Binding-site contacts:
Ligand atom C1 contacts residue ASN616 of chain 1.A at 1.4 Å.
Ligand atom C8 contacts residue ASN616 of chain 1.A at 4.4 Å.
Ligand atom C1 contacts residue THR618 of chain 1.A at 4.4 Å.
Ligand atom C7 contacts residue ASN616 of chain 1.A at 3.2 Å.
Ligand atom C5 contacts residue ASN616 of chain 1.A at 3.7 Å.
Ligand atom C3 contacts residue ASN616 of chain 1.A at 3.8 Å.
Ligand atom C4 contacts residue ASN616 of chain 1.A at 4.2 Å.
Ligand atom N2 contacts residue ASN616 of chain 1.A at 2.9 Å (h-bond).
Ligand atom C2 contacts residue ASN616 of chain 1.A at 2.4 Å.
Ligand atom O5 contacts residue ASN616 of chain 1.A at 2.4 Å (h-bond).
Ligand atom O5 contacts residue THR618 of chain 1.A at 3.9 Å.
Ligand atom O7 contacts residue ASN616 of chain 1.A at 3.2 Å (h-bond).
Ligand atom O6 contacts residue THR618 of chain 1.A at 3.8 Å.

This protein binds this small molecule.
Small molecule (SMILES): CC(=O)N[C@@H]1[C@@H](O)[C@H](O)[C@@H](CO)O[C@H]1O

Sequence of chain 1.A:
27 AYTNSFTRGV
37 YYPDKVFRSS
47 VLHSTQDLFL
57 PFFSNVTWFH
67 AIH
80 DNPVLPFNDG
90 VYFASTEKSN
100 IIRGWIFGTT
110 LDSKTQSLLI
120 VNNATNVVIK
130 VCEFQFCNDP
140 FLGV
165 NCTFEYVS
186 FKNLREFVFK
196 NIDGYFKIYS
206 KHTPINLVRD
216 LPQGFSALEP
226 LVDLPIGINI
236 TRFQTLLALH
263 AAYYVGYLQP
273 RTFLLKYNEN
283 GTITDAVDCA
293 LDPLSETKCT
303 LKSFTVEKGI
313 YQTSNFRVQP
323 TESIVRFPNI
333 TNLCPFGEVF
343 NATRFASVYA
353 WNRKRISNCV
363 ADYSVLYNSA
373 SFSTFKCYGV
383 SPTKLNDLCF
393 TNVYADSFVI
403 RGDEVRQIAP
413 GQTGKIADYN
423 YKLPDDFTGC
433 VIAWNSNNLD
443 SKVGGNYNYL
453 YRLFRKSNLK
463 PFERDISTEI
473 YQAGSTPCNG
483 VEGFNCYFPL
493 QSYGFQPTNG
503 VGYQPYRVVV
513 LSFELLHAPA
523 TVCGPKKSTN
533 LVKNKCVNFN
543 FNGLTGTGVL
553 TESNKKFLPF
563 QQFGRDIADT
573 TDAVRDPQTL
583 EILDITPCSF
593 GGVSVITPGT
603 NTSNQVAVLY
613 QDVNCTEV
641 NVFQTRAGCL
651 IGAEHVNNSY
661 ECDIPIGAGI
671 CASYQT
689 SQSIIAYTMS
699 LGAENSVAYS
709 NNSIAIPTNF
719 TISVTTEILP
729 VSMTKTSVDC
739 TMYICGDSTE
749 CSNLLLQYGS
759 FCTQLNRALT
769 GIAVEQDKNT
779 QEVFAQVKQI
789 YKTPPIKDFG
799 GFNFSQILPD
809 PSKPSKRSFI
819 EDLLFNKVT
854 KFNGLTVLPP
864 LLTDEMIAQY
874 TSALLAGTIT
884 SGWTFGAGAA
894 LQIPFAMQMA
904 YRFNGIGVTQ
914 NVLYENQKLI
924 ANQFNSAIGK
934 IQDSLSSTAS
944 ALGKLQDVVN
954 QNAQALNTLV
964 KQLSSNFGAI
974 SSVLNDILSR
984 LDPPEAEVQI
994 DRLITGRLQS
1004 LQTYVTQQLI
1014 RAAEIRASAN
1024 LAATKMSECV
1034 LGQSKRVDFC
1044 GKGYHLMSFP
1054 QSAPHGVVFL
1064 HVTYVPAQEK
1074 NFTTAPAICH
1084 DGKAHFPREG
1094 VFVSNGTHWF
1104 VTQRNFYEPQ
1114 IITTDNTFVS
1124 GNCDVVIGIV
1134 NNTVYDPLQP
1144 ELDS